This protein binds this small molecule.
Small molecule (SMILES): CC(=O)N[C@@H]1[C@@H](O)[C@H](O)[C@@H](CO)O[C@H]1O

Binding-site contacts:
Ligand atom C7 contacts residue THR176 of chain 1.A at 3.7 Å.
Ligand atom C6 contacts residue THR227 of chain 1.A at 3.8 Å.
Ligand atom C1 contacts residue ASN225 of chain 1.A at 1.5 Å.
Ligand atom O5 contacts residue THR227 of chain 1.A at 3.7 Å.
Ligand atom O6 contacts residue LEU228 of chain 1.A at 3.3 Å (h-bond).
Ligand atom O6 contacts residue ASN225 of chain 1.A at 4.5 Å.
Ligand atom C8 contacts residue THR176 of chain 1.A at 4.3 Å.
Ligand atom O7 contacts residue THR176 of chain 1.A at 2.7 Å (h-bond).
Ligand atom C2 contacts residue ASN225 of chain 1.A at 2.4 Å.
Ligand atom C4 contacts residue ASN225 of chain 1.A at 4.1 Å.
Ligand atom O7 contacts residue TYR220 of chain 1.A at 4.4 Å.
Ligand atom C1 contacts residue TYR220 of chain 1.A at 3.7 Å (hydrophobic).
Ligand atom N2 contacts residue ASN225 of chain 1.A at 2.9 Å (h-bond).
Ligand atom C5 contacts residue THR227 of chain 1.A at 3.7 Å.
Ligand atom C7 contacts residue ASN225 of chain 1.A at 3.1 Å.
Ligand atom C8 contacts residue ASN225 of chain 1.A at 4.5 Å.
Ligand atom C6 contacts residue LEU228 of chain 1.A at 4.2 Å (hydrophobic).
Ligand atom C5 contacts residue ASN225 of chain 1.A at 3.6 Å.
Ligand atom C8 contacts residue TYR220 of chain 1.A at 3.4 Å (hydrophobic).
Ligand atom O5 contacts residue LEU228 of chain 1.A at 3.4 Å.
Ligand atom C1 contacts residue LEU228 of chain 1.A at 4.1 Å (hydrophobic).
Ligand atom C3 contacts residue ASN225 of chain 1.A at 3.7 Å.
Ligand atom O5 contacts residue ASN225 of chain 1.A at 2.3 Å (h-bond).
Ligand atom O6 contacts residue THR227 of chain 1.A at 2.8 Å (h-bond).
Ligand atom C7 contacts residue TYR220 of chain 1.A at 4.1 Å (hydrophobic).
Ligand atom C1 contacts residue THR227 of chain 1.A at 4.2 Å.
Ligand atom N2 contacts residue TYR220 of chain 1.A at 3.8 Å.
Ligand atom O7 contacts residue ASN225 of chain 1.A at 2.8 Å (h-bond).
Ligand atom C2 contacts residue TYR220 of chain 1.A at 4.3 Å (hydrophobic).

Sequence of chain 1.A:
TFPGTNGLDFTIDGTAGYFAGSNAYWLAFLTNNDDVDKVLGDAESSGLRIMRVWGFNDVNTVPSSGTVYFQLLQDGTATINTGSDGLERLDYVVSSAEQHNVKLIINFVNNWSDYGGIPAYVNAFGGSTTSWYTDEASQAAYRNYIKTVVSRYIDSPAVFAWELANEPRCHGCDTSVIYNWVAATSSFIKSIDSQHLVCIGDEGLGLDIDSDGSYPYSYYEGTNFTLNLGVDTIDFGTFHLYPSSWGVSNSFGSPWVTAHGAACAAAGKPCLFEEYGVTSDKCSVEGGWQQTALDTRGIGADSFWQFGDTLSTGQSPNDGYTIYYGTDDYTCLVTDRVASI